This small molecule binds to this protein.
Small molecule (SMILES): O=S(=O)(NCB(O)O)c1ccc(-c2nnn[nH]2)nc1

Binding-site contacts:
Ligand atom O10 contacts residue LEU116 of chain 1.B at 4.2 Å.
Ligand atom N20 contacts residue GLY317 of chain 1.B at 3.6 Å.
Ligand atom C13 contacts residue TYR218 of chain 1.B at 3.7 Å (hydrophobic).
Ligand atom O10 contacts residue ASN149 of chain 1.B at 2.9 Å (h-bond).
Ligand atom O05 contacts residue ALA315 of chain 1.B at 2.8 Å (h-bond).
Ligand atom N16 contacts residue SER209 of chain 1.B at 3.9 Å.
Ligand atom N17 contacts residue VAL208 of chain 1.B at 3.4 Å.
Ligand atom N18 contacts residue SER209 of chain 1.B at 3.7 Å.
Ligand atom N16 contacts residue VAL208 of chain 1.B at 3.6 Å.
Ligand atom C06 contacts residue ALA315 of chain 1.B at 4.2 Å (hydrophobic).
Ligand atom N07 contacts residue ALA315 of chain 1.B at 4.0 Å.
Ligand atom B03 contacts residue LYS64 of chain 1.B at 3.8 Å.
Ligand atom N18 contacts residue GLY317 of chain 1.B at 3.6 Å.
Ligand atom O05 contacts residue GLY314 of chain 1.B at 3.7 Å.
Ligand atom C06 contacts residue LYS64 of chain 1.B at 3.9 Å.
Ligand atom B03 contacts residue SER61 of chain 1.B at 1.4 Å.
Ligand atom B03 contacts residue TYR147 of chain 1.B at 3.4 Å.
Ligand atom C21 contacts residue ALA315 of chain 1.B at 3.8 Å (hydrophobic).
Ligand atom O04 contacts residue SER61 of chain 1.B at 2.4 Å (h-bond).
Ligand atom C12 contacts residue ASN149 of chain 1.B at 4.0 Å.
Ligand atom O05 contacts residue SER61 of chain 1.B at 2.3 Å (h-bond).
Ligand atom O04 contacts residue TYR147 of chain 1.B at 2.7 Å (h-bond).
Ligand atom C15 contacts residue VAL208 of chain 1.B at 4.0 Å (hydrophobic).
Ligand atom C21 contacts residue THR316 of chain 1.B at 4.1 Å.
Ligand atom C12 contacts residue TYR218 of chain 1.B at 3.9 Å (hydrophobic).
Ligand atom O05 contacts residue GLY60 of chain 1.B at 4.0 Å.
Ligand atom N17 contacts residue SER209 of chain 1.B at 2.9 Å (h-bond).
Ligand atom C06 contacts residue ASN149 of chain 1.B at 3.8 Å.
Ligand atom N20 contacts residue ALA315 of chain 1.B at 4.2 Å.
Ligand atom N07 contacts residue SER61 of chain 1.B at 3.8 Å.
Ligand atom N20 contacts residue THR316 of chain 1.B at 3.6 Å.
Ligand atom S08 contacts residue ASN149 of chain 1.B at 4.1 Å.
Ligand atom C06 contacts residue SER61 of chain 1.B at 2.5 Å.
Ligand atom C15 contacts residue GLY317 of chain 1.B at 4.0 Å.
Ligand atom N19 contacts residue VAL208 of chain 1.B at 4.1 Å.
Ligand atom O10 contacts residue GLN117 of chain 1.B at 3.9 Å.
Ligand atom B03 contacts residue ALA315 of chain 1.B at 4.0 Å.
Ligand atom N19 contacts residue GLY317 of chain 1.B at 2.9 Å (h-bond).
Ligand atom N19 contacts residue THR316 of chain 1.B at 3.6 Å.
Ligand atom N18 contacts residue VAL208 of chain 1.B at 3.5 Å.

Sequence of chain 1.B:
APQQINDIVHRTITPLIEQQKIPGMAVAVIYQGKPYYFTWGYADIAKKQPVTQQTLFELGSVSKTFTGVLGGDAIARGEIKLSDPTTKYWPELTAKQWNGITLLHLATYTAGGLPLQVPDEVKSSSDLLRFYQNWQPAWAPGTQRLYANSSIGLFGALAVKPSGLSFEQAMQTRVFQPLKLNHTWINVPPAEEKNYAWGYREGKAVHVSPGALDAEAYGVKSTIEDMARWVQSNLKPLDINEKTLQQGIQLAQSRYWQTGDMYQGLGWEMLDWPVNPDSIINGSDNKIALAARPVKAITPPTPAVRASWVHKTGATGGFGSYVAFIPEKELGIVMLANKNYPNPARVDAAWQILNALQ